The protein below binds the small molecule below.
Small molecule (SMILES): Nc1nc2c(ncn2[C@@H]2O[C@H](CO[P](=O)(O)O[P](=O)(O)NP(=O)(O)O)[C@@H](O)[C@H]2O)c(=O)[nH]1

Sequence of chain 1.A:
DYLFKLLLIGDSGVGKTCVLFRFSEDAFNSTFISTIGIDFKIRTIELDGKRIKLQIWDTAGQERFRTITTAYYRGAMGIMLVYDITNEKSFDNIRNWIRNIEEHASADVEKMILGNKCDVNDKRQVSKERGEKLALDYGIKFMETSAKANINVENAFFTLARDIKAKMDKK

Binding-site contacts:
Ligand atom O3' contacts residue PHE35 of chain 1.A at 3.5 Å.
Ligand atom O1G contacts residue GLY64 of chain 1.A at 2.8 Å (h-bond).
Ligand atom O3G contacts residue SER15 of chain 1.A at 2.6 Å (h-bond).
Ligand atom O1A contacts residue GLY18 of chain 1.A at 3.3 Å.
Ligand atom O4' contacts residue LYS120 of chain 1.A at 3.1 Å (salt-bridge).
Ligand atom O1G contacts residue ALA63 of chain 1.A at 3.5 Å.
Ligand atom O1G contacts residue SER15 of chain 1.A at 3.4 Å.
Ligand atom O2B contacts residue MG1 of chain 1.F at 2.0 Å.
Ligand atom O6 contacts residue ASN119 of chain 1.A at 3.5 Å (h-bond).
Ligand atom O2B contacts residue THR20 of chain 1.A at 2.9 Å (h-bond).
Ligand atom C6 contacts residue ASP122 of chain 1.A at 3.5 Å.
Ligand atom O1B contacts residue VAL17 of chain 1.A at 3.4 Å (h-bond).
Ligand atom PG contacts residue MG1 of chain 1.F at 3.2 Å.
Ligand atom N2 contacts residue ASP122 of chain 1.A at 2.9 Å (salt-bridge).
Ligand atom N3B contacts residue MG1 of chain 1.F at 3.4 Å.
Ligand atom O1G contacts residue LYS19 of chain 1.A at 2.7 Å (salt-bridge).
Ligand atom C3' contacts residue THR34 of chain 1.A at 3.4 Å.
Ligand atom O3A contacts residue GLY18 of chain 1.A at 3.2 Å (h-bond).
Ligand atom O1A contacts residue CYS21 of chain 1.A at 2.9 Å (h-bond).
Ligand atom O1B contacts residue GLY18 of chain 1.A at 3.0 Å (h-bond).
Ligand atom O2G contacts residue MG1 of chain 1.F at 2.0 Å.
Ligand atom O2' contacts residue PHE31 of chain 1.A at 3.4 Å.
Ligand atom O3' contacts residue THR34 of chain 1.A at 3.5 Å (h-bond).
Ligand atom N3B contacts residue GLY16 of chain 1.A at 3.1 Å (h-bond).
Ligand atom N7 contacts residue ASN119 of chain 1.A at 3.1 Å (h-bond).
Ligand atom O1B contacts residue LYS19 of chain 1.A at 2.8 Å (salt-bridge).
Ligand atom C8 contacts residue CYS21 of chain 1.A at 3.5 Å (hydrophobic).
Ligand atom N2 contacts residue VAL123 of chain 1.A at 3.3 Å.
Ligand atom O6 contacts residue ALA150 of chain 1.A at 2.9 Å (h-bond).
Ligand atom O3G contacts residue SER37 of chain 1.A at 3.2 Å.
Ligand atom O6 contacts residue LYS151 of chain 1.A at 3.5 Å (salt-bridge).
Ligand atom PB contacts residue MG1 of chain 1.F at 3.3 Å.
Ligand atom O3' contacts residue SER33 of chain 1.A at 2.8 Å (h-bond).
Ligand atom N1 contacts residue ASP122 of chain 1.A at 2.8 Å (salt-bridge).
Ligand atom O2G contacts residue THR38 of chain 1.A at 2.9 Å (h-bond).
Ligand atom O2' contacts residue SER33 of chain 1.A at 3.2 Å.
Ligand atom O6 contacts residue SER149 of chain 1.A at 3.4 Å.
Ligand atom O6 contacts residue ASP122 of chain 1.A at 3.4 Å (salt-bridge).
Ligand atom O1A contacts residue THR20 of chain 1.A at 3.3 Å (h-bond).
Ligand atom O2' contacts residue ASN32 of chain 1.A at 2.9 Å (h-bond).